Sequence of chain 4.C:
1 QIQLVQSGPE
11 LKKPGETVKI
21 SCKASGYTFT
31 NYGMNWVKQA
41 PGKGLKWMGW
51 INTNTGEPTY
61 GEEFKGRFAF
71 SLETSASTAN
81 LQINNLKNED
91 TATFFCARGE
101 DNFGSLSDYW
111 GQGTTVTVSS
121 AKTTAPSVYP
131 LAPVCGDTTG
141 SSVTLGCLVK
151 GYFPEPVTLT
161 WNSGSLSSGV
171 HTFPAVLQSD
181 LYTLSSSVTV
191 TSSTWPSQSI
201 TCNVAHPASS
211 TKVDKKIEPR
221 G

Sequence of chain 2.A:
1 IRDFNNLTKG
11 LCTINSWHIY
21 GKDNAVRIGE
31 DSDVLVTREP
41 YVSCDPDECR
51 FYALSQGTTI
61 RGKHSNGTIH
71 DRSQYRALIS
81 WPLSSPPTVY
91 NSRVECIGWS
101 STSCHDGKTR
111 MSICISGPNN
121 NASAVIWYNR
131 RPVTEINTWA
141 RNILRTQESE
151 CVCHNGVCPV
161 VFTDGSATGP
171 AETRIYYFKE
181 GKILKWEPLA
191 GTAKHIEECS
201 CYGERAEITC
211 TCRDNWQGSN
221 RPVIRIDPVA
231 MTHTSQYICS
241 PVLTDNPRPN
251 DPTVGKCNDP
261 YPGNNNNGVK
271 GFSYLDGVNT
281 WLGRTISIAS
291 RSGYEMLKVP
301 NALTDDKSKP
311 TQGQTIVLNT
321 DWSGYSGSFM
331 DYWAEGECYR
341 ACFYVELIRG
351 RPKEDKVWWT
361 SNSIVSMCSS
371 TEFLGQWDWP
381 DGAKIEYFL

The protein below binds the small molecule below.
Small molecule (SMILES): CC(=O)N[C@H]1[C@H](O[C@H]2[C@H](O)[C@@H](NC(C)=O)CO[C@@H]2CO)O[C@H](CO)[C@@H](O[C@@H]2O[C@H](CO)[C@@H](O)[C@H](O[C@H]3O[C@H](CO)[C@@H](O)[C@H](O)[C@@H]3O[C@H]3O[C@H](CO)[C@@H](O)[C@H](O)[C@@H]3O[C@H]3O[C@H](CO)[C@@H](O)[C@H](O)[C@@H]3O)[C@@H]2O)[C@@H]1O

Sequence of chain 4.A:
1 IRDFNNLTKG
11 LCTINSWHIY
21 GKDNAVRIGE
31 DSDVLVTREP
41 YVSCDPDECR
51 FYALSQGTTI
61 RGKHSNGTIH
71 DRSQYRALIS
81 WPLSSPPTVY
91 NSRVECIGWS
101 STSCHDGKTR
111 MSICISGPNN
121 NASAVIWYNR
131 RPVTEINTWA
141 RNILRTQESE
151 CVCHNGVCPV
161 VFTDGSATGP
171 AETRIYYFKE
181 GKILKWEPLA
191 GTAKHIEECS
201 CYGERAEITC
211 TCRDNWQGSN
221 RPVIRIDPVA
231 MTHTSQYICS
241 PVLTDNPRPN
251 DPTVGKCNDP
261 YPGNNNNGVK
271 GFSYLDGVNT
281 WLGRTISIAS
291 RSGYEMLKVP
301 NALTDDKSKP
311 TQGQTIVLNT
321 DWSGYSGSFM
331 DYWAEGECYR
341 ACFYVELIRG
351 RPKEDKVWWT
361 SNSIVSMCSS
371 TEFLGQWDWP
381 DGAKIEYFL

Binding-site contacts:
Ligand atom O5 contacts residue GLY375 of chain 4.A at 3.5 Å.
Ligand atom O5 contacts residue GLN376 of chain 4.A at 3.4 Å (h-bond).
Ligand atom C6 contacts residue PRO310 of chain 4.A at 3.5 Å (hydrophobic).
Ligand atom O2 contacts residue GLY313 of chain 4.A at 3.1 Å.
Ligand atom O6 contacts residue GLN376 of chain 4.A at 2.7 Å (h-bond).
Ligand atom O2 contacts residue LEU297 of chain 4.A at 3.4 Å.
Ligand atom O6 contacts residue ASP251 of chain 4.A at 2.7 Å (salt-bridge).
Ligand atom O3 contacts residue ASP251 of chain 4.A at 2.6 Å (salt-bridge).
Ligand atom O3 contacts residue GLY313 of chain 4.A at 2.9 Å (h-bond).
Ligand atom C3 contacts residue GLY313 of chain 4.A at 3.4 Å.
Ligand atom O3 contacts residue GLU295 of chain 4.A at 2.6 Å (salt-bridge).
Ligand atom C3 contacts residue GLU295 of chain 4.A at 3.2 Å.
Ligand atom C6 contacts residue ARG248 of chain 4.A at 3.5 Å.
Ligand atom C7 contacts residue ASN121 of chain 2.A at 3.4 Å.
Ligand atom C6 contacts residue THR311 of chain 4.A at 3.6 Å.
Ligand atom O3 contacts residue ARG284 of chain 4.A at 2.5 Å (salt-bridge).
Ligand atom O7 contacts residue ASN120 of chain 2.A at 3.4 Å (h-bond).
Ligand atom C8 contacts residue PHE373 of chain 4.A at 3.6 Å (hydrophobic).
Ligand atom C6 contacts residue ASP251 of chain 4.A at 3.6 Å.
Ligand atom O4 contacts residue ARG284 of chain 4.A at 3.5 Å (salt-bridge).
Ligand atom O6 contacts residue ILE286 of chain 4.A at 3.3 Å (h-bond).
Ligand atom O2 contacts residue ASN250 of chain 4.A at 3.0 Å (h-bond).
Ligand atom C2 contacts residue ASN121 of chain 2.A at 2.4 Å.
Ligand atom N2 contacts residue ASN121 of chain 2.A at 2.9 Å (h-bond).
Ligand atom O4 contacts residue GLU295 of chain 4.A at 2.6 Å (salt-bridge).
Ligand atom O7 contacts residue ASN121 of chain 2.A at 3.6 Å (h-bond).
Ligand atom O4 contacts residue ARG248 of chain 4.A at 3.2 Å (salt-bridge).
Ligand atom C6 contacts residue LEU374 of chain 4.A at 3.5 Å (hydrophobic).
Ligand atom C1 contacts residue ASN121 of chain 2.A at 1.5 Å.
Ligand atom C4 contacts residue GLU295 of chain 4.A at 3.3 Å.
Ligand atom O5 contacts residue ASN121 of chain 2.A at 2.4 Å (h-bond).
Ligand atom O5 contacts residue ASP251 of chain 4.A at 3.4 Å (salt-bridge).
Ligand atom O6 contacts residue LYS309 of chain 4.A at 3.5 Å (salt-bridge).
Ligand atom O4 contacts residue ILE288 of chain 4.A at 3.5 Å.
Ligand atom C8 contacts residue ASN120 of chain 2.A at 3.3 Å.
Ligand atom O3 contacts residue GLN312 of chain 4.A at 3.3 Å.
Ligand atom C6 contacts residue ILE286 of chain 4.A at 3.1 Å (hydrophobic).
Ligand atom O3 contacts residue ASN250 of chain 4.A at 3.0 Å.
Ligand atom O4 contacts residue ASP251 of chain 4.A at 3.5 Å (salt-bridge).
Ligand atom C3 contacts residue ASP251 of chain 4.A at 3.6 Å.